Binding-site contacts:
Ligand atom C31 contacts residue LEU191 of chain 2.A at 3.5 Å (hydrophobic).
Ligand atom C33 contacts residue LEU190 of chain 2.A at 3.6 Å (hydrophobic).
Ligand atom C32 contacts residue LEU191 of chain 2.A at 3.8 Å (hydrophobic).
Ligand atom O41 contacts residue ILE100 of chain 2.A at 3.1 Å.
Ligand atom S81 contacts residue PHE195 of chain 2.A at 3.5 Å.
Ligand atom C32 contacts residue PHE284 of chain 2.A at 3.3 Å (hydrophobic).
Ligand atom O24 contacts residue SER99 of chain 2.A at 2.9 Å (h-bond).
Ligand atom C26 contacts residue PHE88 of chain 2.A at 3.7 Å (hydrophobic).
Ligand atom C51 contacts residue HEM1 of chain 2.B at 3.6 Å.
Ligand atom C51 contacts residue ILE349 of chain 2.A at 3.5 Å (hydrophobic).
Ligand atom C4 contacts residue ILE349 of chain 2.A at 3.8 Å (hydrophobic).
Ligand atom C49 contacts residue ALA350 of chain 2.A at 3.5 Å (hydrophobic).
Ligand atom C50 contacts residue ILE349 of chain 2.A at 3.8 Å (hydrophobic).
Ligand atom C6 contacts residue PHE284 of chain 2.A at 3.6 Å (hydrophobic).
Ligand atom C86 contacts residue ARG86 of chain 2.A at 3.7 Å.
Ligand atom N5 contacts residue HEM1 of chain 2.B at 2.2 Å.
Ligand atom C64 contacts residue PHE88 of chain 2.A at 3.6 Å (hydrophobic).
Ligand atom O24 contacts residue ILE281 of chain 2.A at 3.8 Å.
Ligand atom C86 contacts residue ASP56 of chain 2.A at 3.7 Å.
Ligand atom C95 contacts residue ARG352 of chain 2.A at 3.4 Å.
Ligand atom C52 contacts residue HEM1 of chain 2.B at 3.6 Å.
Ligand atom N11 contacts residue SER99 of chain 2.A at 3.0 Å (h-bond).
Ligand atom C35 contacts residue ILE281 of chain 2.A at 3.4 Å (hydrophobic).
Ligand atom C1 contacts residue ALA285 of chain 2.A at 3.5 Å (hydrophobic).
Ligand atom C13 contacts residue SER99 of chain 2.A at 3.7 Å.
Ligand atom N11 contacts residue ILE281 of chain 2.A at 3.6 Å.
Ligand atom C1 contacts residue HEM1 of chain 2.B at 3.0 Å.
Ligand atom S81 contacts residue PHE193 of chain 2.A at 3.6 Å.
Ligand atom C86 contacts residue THR204 of chain 2.A at 3.8 Å.
Ligand atom C4 contacts residue HEM1 of chain 2.B at 2.9 Å.
Ligand atom C50 contacts residue ALA350 of chain 2.A at 3.1 Å (hydrophobic).
Ligand atom C10 contacts residue SER99 of chain 2.A at 3.4 Å.
Ligand atom N74 contacts residue ALA350 of chain 2.A at 3.7 Å.
Ligand atom C90 contacts residue ARG86 of chain 2.A at 3.7 Å.
Ligand atom C34 contacts residue ILE281 of chain 2.A at 3.6 Å (hydrophobic).
Ligand atom C95 contacts residue ALA350 of chain 2.A at 3.2 Å (hydrophobic).
Ligand atom O41 contacts residue SER99 of chain 2.A at 2.8 Å (h-bond).
Ligand atom C33 contacts residue PHE284 of chain 2.A at 3.4 Å (hydrophobic).
Ligand atom C80 contacts residue PHE37 of chain 2.A at 3.6 Å (hydrophobic).
Ligand atom C44 contacts residue ARG85 of chain 2.A at 3.8 Å.

The protein below binds the small molecule below.
Small molecule (SMILES): CC(C)c1nc(CN(C)C(=O)N[C@H](C(=O)N[C@@H](Cc2ccccc2)C[C@H](O)[C@H](Cc2ccccc2)NC(=O)OCc2cncs2)C(C)C)cs1

Sequence of chain 2.A:
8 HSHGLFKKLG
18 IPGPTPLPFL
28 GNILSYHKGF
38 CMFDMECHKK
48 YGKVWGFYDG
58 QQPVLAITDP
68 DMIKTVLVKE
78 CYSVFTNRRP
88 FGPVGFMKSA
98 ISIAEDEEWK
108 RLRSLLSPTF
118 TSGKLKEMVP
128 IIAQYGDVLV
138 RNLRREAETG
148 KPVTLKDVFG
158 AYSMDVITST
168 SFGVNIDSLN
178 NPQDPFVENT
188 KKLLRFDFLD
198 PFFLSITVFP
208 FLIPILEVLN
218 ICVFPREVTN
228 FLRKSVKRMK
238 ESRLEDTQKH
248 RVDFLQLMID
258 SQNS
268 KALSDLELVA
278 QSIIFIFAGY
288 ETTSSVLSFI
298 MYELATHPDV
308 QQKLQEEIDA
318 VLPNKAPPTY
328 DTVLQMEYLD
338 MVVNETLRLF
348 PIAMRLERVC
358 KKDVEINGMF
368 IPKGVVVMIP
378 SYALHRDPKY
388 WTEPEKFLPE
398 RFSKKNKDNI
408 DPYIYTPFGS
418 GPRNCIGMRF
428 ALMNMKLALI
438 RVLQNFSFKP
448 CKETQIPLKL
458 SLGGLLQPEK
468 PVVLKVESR